This protein binds this small molecule.
Small molecule (SMILES): CC(=O)N[C@@H]1[C@@H](O)[C@H](O)[C@@H](CO)O[C@H]1O

Binding-site contacts:
Ligand atom N2 contacts residue MET253 of chain 1.D at 4.0 Å.
Ligand atom C6 contacts residue THR268 of chain 1.D at 3.8 Å.
Ligand atom C1 contacts residue ASN266 of chain 1.D at 1.4 Å.
Ligand atom N2 contacts residue ASN266 of chain 1.D at 3.0 Å (h-bond).
Ligand atom O7 contacts residue ASN266 of chain 1.D at 4.5 Å.
Ligand atom C8 contacts residue MET253 of chain 1.D at 3.6 Å (hydrophobic).
Ligand atom C4 contacts residue ASN266 of chain 1.D at 4.2 Å.
Ligand atom C3 contacts residue ASN266 of chain 1.D at 3.8 Å.
Ligand atom C8 contacts residue THR252 of chain 1.D at 3.3 Å.
Ligand atom C1 contacts residue THR268 of chain 1.D at 3.5 Å.
Ligand atom C7 contacts residue ASN266 of chain 1.D at 4.0 Å.
Ligand atom C7 contacts residue MET253 of chain 1.D at 3.5 Å (hydrophobic).
Ligand atom C5 contacts residue ASN266 of chain 1.D at 3.7 Å.
Ligand atom O7 contacts residue MET253 of chain 1.D at 3.6 Å.
Ligand atom C5 contacts residue THR268 of chain 1.D at 3.5 Å.
Ligand atom O6 contacts residue THR268 of chain 1.D at 4.0 Å.
Ligand atom O5 contacts residue THR268 of chain 1.D at 3.0 Å (h-bond).
Ligand atom C8 contacts residue LEU249 of chain 1.D at 3.9 Å (hydrophobic).
Ligand atom O5 contacts residue ASN266 of chain 1.D at 2.4 Å (h-bond).
Ligand atom C2 contacts residue ASN266 of chain 1.D at 2.5 Å.

Sequence of chain 1.D:
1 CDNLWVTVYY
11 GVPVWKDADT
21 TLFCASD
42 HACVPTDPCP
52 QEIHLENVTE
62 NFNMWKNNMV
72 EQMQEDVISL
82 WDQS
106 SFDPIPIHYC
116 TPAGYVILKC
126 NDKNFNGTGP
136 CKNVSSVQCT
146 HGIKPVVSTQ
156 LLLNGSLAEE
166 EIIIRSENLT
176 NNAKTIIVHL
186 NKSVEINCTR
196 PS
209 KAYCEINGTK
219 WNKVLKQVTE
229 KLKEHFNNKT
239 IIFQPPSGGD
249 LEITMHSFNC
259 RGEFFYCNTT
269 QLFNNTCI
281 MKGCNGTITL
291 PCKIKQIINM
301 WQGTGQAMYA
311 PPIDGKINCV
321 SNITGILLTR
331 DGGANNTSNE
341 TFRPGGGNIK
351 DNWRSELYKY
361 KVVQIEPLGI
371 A